Sequence of chain 44.A:
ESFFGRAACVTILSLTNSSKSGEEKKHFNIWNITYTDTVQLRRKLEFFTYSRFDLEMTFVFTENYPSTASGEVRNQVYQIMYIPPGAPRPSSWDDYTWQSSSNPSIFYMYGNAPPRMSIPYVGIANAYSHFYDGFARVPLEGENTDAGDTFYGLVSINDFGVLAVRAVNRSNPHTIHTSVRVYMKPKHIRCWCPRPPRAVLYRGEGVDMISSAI

This small molecule binds to this protein.
Small molecule (SMILES): CC[C@H](C)[C@H](NC(=O)[C@@H](N)CC(C)C)C(=O)NCC(=O)N[C@@H](CCCN=C(N)N)C(=O)N[C@H](C=O)[C@@H](C)O

Sequence of chain 43.C:
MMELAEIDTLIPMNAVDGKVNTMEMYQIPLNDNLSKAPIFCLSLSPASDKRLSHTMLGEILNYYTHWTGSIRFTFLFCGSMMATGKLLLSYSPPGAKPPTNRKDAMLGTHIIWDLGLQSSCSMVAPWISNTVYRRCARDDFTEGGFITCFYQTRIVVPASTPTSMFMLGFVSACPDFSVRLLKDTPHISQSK

Binding-site contacts:
Ligand atom CD contacts residue ASN101 of chain 44.A at 3.2 Å.
Ligand atom CZ contacts residue PHE100 of chain 44.A at 4.1 Å (hydrophobic).
Ligand atom O contacts residue LYS98 of chain 44.A at 3.8 Å.
Ligand atom CZ contacts residue LYS98 of chain 44.A at 3.7 Å.
Ligand atom C contacts residue THR88 of chain 44.A at 4.2 Å.
Ligand atom C contacts residue SER86 of chain 44.A at 3.6 Å.
Ligand atom CZ contacts residue SER86 of chain 44.A at 3.2 Å.
Ligand atom O contacts residue THR88 of chain 44.A at 3.7 Å.
Ligand atom NH1 contacts residue LEU87 of chain 44.A at 3.9 Å.
Ligand atom O contacts residue SER86 of chain 44.A at 2.8 Å (h-bond).
Ligand atom NH2 contacts residue ASN101 of chain 44.A at 3.7 Å.
Ligand atom NH2 contacts residue PHE100 of chain 44.A at 2.8 Å (h-bond).
Ligand atom N contacts residue LYS234 of chain 43.C at 3.6 Å.
Ligand atom CB contacts residue SER233 of chain 43.C at 4.1 Å.
Ligand atom CB contacts residue LYS234 of chain 43.C at 3.9 Å.
Ligand atom CZ contacts residue ASN101 of chain 44.A at 3.7 Å.
Ligand atom CD contacts residue SER86 of chain 44.A at 3.5 Å.
Ligand atom CA contacts residue LYS234 of chain 43.C at 2.5 Å.
Ligand atom N contacts residue LYS234 of chain 43.C at 1.5 Å.
Ligand atom NE contacts residue SER86 of chain 44.A at 3.6 Å.
Ligand atom CA contacts residue SER86 of chain 44.A at 4.0 Å.
Ligand atom NH2 contacts residue LYS97 of chain 44.A at 3.6 Å (salt-bridge).
Ligand atom CB contacts residue SER86 of chain 44.A at 3.9 Å.
Ligand atom NH1 contacts residue THR88 of chain 44.A at 3.8 Å.
Ligand atom CZ contacts residue LEU87 of chain 44.A at 4.2 Å (hydrophobic).
Ligand atom O contacts residue LYS234 of chain 43.C at 3.4 Å.
Ligand atom NH1 contacts residue LYS98 of chain 44.A at 3.7 Å.
Ligand atom C contacts residue LYS234 of chain 43.C at 3.0 Å.
Ligand atom NH2 contacts residue LEU87 of chain 44.A at 3.9 Å.
Ligand atom NE contacts residue ASN101 of chain 44.A at 3.0 Å (h-bond).
Ligand atom CA contacts residue SER233 of chain 43.C at 3.6 Å.
Ligand atom N contacts residue SER233 of chain 43.C at 3.0 Å (h-bond).
Ligand atom NH2 contacts residue SER86 of chain 44.A at 3.5 Å (h-bond).
Ligand atom NH2 contacts residue LYS98 of chain 44.A at 2.7 Å (salt-bridge).
Ligand atom C contacts residue LYS98 of chain 44.A at 3.7 Å.
Ligand atom CG contacts residue SER86 of chain 44.A at 4.2 Å.
Ligand atom NH1 contacts residue SER86 of chain 44.A at 3.4 Å (h-bond).
Ligand atom CD1 contacts residue ILE84 of chain 44.A at 4.0 Å (hydrophobic).
Ligand atom N contacts residue SER86 of chain 44.A at 4.0 Å.
Ligand atom CD2 contacts residue ILE84 of chain 44.A at 3.9 Å (hydrophobic).